A protein and the small-molecule ligand that binds it are described below.
Small molecule (SMILES): N[C@@H](CO)C(=O)O

Sequence of chain 1.B:
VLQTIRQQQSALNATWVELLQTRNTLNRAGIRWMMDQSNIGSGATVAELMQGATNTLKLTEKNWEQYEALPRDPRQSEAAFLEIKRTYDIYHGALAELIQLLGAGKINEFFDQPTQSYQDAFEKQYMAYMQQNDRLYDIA

Sequence of chain 1.A:
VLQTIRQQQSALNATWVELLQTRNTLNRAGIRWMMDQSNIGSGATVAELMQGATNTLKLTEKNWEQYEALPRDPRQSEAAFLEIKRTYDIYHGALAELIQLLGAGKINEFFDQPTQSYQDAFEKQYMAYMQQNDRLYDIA

Binding-site contacts:
Ligand atom CA contacts residue PHE128 of chain 1.A at 4.4 Å (hydrophobic).
Ligand atom O contacts residue ARG45 of chain 1.B at 4.4 Å.
Ligand atom N contacts residue GLN130 of chain 1.A at 2.7 Å (h-bond).
Ligand atom CA contacts residue THR132 of chain 1.A at 3.2 Å.
Ligand atom OG contacts residue PHE128 of chain 1.A at 4.0 Å.
Ligand atom OXT contacts residue THR132 of chain 1.A at 3.7 Å.
Ligand atom C contacts residue THR132 of chain 1.A at 3.3 Å.
Ligand atom CA contacts residue LEU115 of chain 1.A at 3.8 Å (hydrophobic).
Ligand atom O contacts residue ARG40 of chain 1.A at 3.0 Å (salt-bridge).
Ligand atom C contacts residue ASN44 of chain 1.A at 4.0 Å.
Ligand atom N contacts residue THR132 of chain 1.A at 3.4 Å (h-bond).
Ligand atom CA contacts residue ASN44 of chain 1.A at 4.5 Å.
Ligand atom OG contacts residue ARG45 of chain 1.B at 4.0 Å.
Ligand atom OG contacts residue ASN44 of chain 1.A at 2.5 Å (h-bond).
Ligand atom CB contacts residue PHE127 of chain 1.A at 3.3 Å (hydrophobic).
Ligand atom OG contacts residue PHE127 of chain 1.A at 3.9 Å.
Ligand atom OXT contacts residue ARG40 of chain 1.A at 3.2 Å (salt-bridge).
Ligand atom OXT contacts residue ARG45 of chain 1.B at 3.1 Å (salt-bridge).
Ligand atom O contacts residue ASN44 of chain 1.A at 3.2 Å (h-bond).
Ligand atom CA contacts residue PHE127 of chain 1.A at 3.4 Å (hydrophobic).
Ligand atom C contacts residue ARG45 of chain 1.B at 4.1 Å.
Ligand atom CA contacts residue GLN130 of chain 1.A at 3.9 Å.
Ligand atom O contacts residue THR132 of chain 1.A at 3.7 Å.
Ligand atom C contacts residue ARG40 of chain 1.A at 3.8 Å.
Ligand atom CB contacts residue PHE128 of chain 1.A at 3.9 Å (hydrophobic).
Ligand atom CB contacts residue ASN44 of chain 1.A at 3.4 Å.
Ligand atom O contacts residue LEU115 of chain 1.A at 4.1 Å.
Ligand atom N contacts residue LEU115 of chain 1.A at 4.5 Å.
Ligand atom N contacts residue PHE127 of chain 1.A at 3.2 Å (h-bond).
Ligand atom C contacts residue LEU115 of chain 1.A at 4.5 Å (hydrophobic).
Ligand atom CB contacts residue LEU115 of chain 1.A at 4.0 Å (hydrophobic).
Ligand atom C contacts residue GLN130 of chain 1.A at 4.4 Å.
Ligand atom N contacts residue PHE128 of chain 1.A at 3.2 Å (h-bond).
Ligand atom OXT contacts residue GLN130 of chain 1.A at 4.1 Å.